Sequence of chain 1.Q:
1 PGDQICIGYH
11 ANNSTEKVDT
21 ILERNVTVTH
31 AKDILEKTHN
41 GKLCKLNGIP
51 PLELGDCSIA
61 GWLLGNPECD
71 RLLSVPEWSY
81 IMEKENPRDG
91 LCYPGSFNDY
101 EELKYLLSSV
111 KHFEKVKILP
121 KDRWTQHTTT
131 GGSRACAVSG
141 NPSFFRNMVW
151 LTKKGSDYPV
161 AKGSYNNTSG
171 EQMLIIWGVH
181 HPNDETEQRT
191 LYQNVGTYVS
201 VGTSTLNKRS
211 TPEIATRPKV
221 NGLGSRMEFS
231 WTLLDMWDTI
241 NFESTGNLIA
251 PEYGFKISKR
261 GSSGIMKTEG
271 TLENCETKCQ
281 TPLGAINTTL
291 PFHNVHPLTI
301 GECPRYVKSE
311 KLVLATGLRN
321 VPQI

This small molecule binds to this protein.
Small molecule (SMILES): CC(=O)N[C@H]1[C@H](O[C@H]2[C@H](O)[C@@H](NC(C)=O)CO[C@@H]2CO)O[C@H](CO)[C@@H](O)[C@@H]1O

Binding-site contacts:
Ligand atom C3 contacts residue ASN166 of chain 1.Q at 3.6 Å.
Ligand atom C7 contacts residue ASN166 of chain 1.Q at 3.5 Å.
Ligand atom O5 contacts residue ASN166 of chain 1.Q at 2.4 Å (h-bond).
Ligand atom O6 contacts residue TRP237 of chain 1.Q at 3.9 Å.
Ligand atom N2 contacts residue ASN166 of chain 1.Q at 2.6 Å (h-bond).
Ligand atom O7 contacts residue THR239 of chain 1.Q at 4.3 Å.
Ligand atom O5 contacts residue THR168 of chain 1.Q at 4.4 Å.
Ligand atom C1 contacts residue THR239 of chain 1.Q at 4.4 Å.
Ligand atom C1 contacts residue ASN166 of chain 1.Q at 1.4 Å.
Ligand atom C2 contacts residue ASN166 of chain 1.Q at 2.2 Å.
Ligand atom C5 contacts residue ASN166 of chain 1.Q at 3.7 Å.
Ligand atom O7 contacts residue ASN166 of chain 1.Q at 3.5 Å (h-bond).
Ligand atom N2 contacts residue THR239 of chain 1.Q at 3.6 Å.
Ligand atom C4 contacts residue ASN166 of chain 1.Q at 4.2 Å.
Ligand atom O6 contacts residue THR168 of chain 1.Q at 3.6 Å.
Ligand atom C7 contacts residue THR239 of chain 1.Q at 4.0 Å.